This protein binds this small molecule.
Small molecule (SMILES): CC(=O)N[C@@H]1[C@@H](O)[C@H](O)[C@@H](CO)O[C@H]1O

Sequence of chain 1.B:
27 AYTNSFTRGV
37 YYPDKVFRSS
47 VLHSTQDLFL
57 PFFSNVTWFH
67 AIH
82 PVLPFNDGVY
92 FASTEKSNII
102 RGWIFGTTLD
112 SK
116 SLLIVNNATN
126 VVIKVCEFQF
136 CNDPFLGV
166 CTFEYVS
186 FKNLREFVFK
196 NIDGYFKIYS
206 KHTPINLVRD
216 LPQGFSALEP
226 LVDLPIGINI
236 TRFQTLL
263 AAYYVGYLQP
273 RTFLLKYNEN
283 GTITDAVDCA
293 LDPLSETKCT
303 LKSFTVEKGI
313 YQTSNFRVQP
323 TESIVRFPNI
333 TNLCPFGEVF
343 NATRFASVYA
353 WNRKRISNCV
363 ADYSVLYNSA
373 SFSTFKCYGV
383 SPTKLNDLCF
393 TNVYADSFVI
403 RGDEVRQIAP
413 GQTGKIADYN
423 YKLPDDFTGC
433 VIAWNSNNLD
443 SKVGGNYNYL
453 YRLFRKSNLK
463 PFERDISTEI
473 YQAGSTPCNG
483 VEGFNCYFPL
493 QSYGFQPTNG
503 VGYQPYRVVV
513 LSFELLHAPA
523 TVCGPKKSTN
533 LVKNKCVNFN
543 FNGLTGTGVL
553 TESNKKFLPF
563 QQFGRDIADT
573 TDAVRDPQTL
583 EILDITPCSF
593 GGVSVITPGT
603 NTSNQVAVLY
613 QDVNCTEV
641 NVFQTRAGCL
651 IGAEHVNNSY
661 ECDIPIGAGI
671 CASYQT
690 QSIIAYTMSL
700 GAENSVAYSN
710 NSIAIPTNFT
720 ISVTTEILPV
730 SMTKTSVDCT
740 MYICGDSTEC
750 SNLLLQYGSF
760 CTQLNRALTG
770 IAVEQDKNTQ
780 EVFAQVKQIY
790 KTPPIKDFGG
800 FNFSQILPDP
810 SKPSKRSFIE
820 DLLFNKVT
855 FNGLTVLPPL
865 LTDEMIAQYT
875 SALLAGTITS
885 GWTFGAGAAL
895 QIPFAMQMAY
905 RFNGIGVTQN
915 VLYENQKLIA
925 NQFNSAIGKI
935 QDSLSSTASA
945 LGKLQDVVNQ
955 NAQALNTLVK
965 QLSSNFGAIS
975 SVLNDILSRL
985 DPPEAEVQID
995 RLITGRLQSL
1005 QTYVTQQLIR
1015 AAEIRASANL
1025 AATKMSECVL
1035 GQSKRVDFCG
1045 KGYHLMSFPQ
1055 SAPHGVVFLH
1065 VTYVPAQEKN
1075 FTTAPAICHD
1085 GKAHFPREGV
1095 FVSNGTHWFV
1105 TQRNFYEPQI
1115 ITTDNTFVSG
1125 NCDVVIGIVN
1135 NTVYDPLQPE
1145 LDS

Binding-site contacts:
Ligand atom O7 contacts residue ASN657 of chain 1.B at 4.0 Å.
Ligand atom C2 contacts residue ASN657 of chain 1.B at 2.5 Å.
Ligand atom C3 contacts residue ASN657 of chain 1.B at 3.8 Å.
Ligand atom C8 contacts residue ASN657 of chain 1.B at 3.8 Å.
Ligand atom O5 contacts residue ASN657 of chain 1.B at 2.4 Å (h-bond).
Ligand atom C4 contacts residue ASN657 of chain 1.B at 4.3 Å.
Ligand atom N2 contacts residue ASN657 of chain 1.B at 2.9 Å (h-bond).
Ligand atom C1 contacts residue ASN657 of chain 1.B at 1.4 Å.
Ligand atom C7 contacts residue ASN657 of chain 1.B at 3.4 Å.
Ligand atom C5 contacts residue ASN657 of chain 1.B at 3.7 Å.